Sequence of chain 1.A:
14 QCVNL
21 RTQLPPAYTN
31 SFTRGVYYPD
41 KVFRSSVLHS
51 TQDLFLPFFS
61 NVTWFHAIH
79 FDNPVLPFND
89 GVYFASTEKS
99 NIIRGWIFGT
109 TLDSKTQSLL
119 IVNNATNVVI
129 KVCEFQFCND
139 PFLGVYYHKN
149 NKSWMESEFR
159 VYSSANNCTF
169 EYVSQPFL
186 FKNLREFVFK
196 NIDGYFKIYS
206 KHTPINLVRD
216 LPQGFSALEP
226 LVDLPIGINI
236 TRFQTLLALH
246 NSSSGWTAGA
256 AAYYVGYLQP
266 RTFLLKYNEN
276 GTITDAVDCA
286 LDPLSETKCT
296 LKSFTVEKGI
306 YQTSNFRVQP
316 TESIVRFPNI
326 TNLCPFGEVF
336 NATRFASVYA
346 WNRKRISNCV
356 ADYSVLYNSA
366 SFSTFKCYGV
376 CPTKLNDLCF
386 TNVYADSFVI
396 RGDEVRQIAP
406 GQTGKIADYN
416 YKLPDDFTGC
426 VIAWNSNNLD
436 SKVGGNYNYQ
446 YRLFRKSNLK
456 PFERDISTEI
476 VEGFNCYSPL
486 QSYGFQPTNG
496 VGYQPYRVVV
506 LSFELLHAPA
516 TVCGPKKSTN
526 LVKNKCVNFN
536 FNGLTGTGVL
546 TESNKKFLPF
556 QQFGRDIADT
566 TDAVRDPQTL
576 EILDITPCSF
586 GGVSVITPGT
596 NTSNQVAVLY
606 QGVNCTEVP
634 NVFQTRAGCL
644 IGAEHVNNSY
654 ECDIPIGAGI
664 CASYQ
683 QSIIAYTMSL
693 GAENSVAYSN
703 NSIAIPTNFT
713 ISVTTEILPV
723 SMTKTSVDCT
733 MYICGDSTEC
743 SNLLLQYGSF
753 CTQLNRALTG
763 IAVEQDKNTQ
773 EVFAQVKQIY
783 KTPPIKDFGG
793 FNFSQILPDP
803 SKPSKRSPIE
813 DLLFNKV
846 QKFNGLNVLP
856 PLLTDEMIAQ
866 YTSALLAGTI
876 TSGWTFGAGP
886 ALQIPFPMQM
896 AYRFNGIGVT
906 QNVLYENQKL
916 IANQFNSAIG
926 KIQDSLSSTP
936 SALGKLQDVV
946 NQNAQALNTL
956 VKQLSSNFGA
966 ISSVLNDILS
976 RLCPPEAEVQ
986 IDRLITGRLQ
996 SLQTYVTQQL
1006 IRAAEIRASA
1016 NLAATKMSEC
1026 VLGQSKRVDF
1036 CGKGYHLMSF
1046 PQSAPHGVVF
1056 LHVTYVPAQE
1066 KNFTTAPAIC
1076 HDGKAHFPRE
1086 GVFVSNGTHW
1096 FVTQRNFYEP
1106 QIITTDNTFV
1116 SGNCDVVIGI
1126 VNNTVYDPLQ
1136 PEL

Binding-site contacts:
Ligand atom C4 contacts residue ASN1091 of chain 1.A at 4.3 Å.
Ligand atom C1 contacts residue HIS1094 of chain 1.A at 3.9 Å.
Ligand atom C1 contacts residue ASN1091 of chain 1.A at 1.5 Å.
Ligand atom C3 contacts residue ASN1091 of chain 1.A at 3.9 Å.
Ligand atom N2 contacts residue ASN1091 of chain 1.A at 2.9 Å (h-bond).
Ligand atom O6 contacts residue PHE1096 of chain 1.A at 4.5 Å.
Ligand atom C5 contacts residue ASN1091 of chain 1.A at 3.7 Å.
Ligand atom C4 contacts residue HIS1094 of chain 1.A at 4.5 Å.
Ligand atom C8 contacts residue THR1093 of chain 1.A at 4.1 Å.
Ligand atom O5 contacts residue ASN1091 of chain 1.A at 2.4 Å (h-bond).
Ligand atom O7 contacts residue ASN1091 of chain 1.A at 3.7 Å.
Ligand atom C5 contacts residue HIS1094 of chain 1.A at 3.9 Å.
Ligand atom N2 contacts residue THR1093 of chain 1.A at 3.0 Å (h-bond).
Ligand atom C1 contacts residue THR1093 of chain 1.A at 3.6 Å.
Ligand atom C1 contacts residue PHE1096 of chain 1.A at 4.4 Å (hydrophobic).
Ligand atom C6 contacts residue PHE1096 of chain 1.A at 4.0 Å (hydrophobic).
Ligand atom C3 contacts residue THR1093 of chain 1.A at 3.8 Å.
Ligand atom C7 contacts residue THR1093 of chain 1.A at 4.0 Å.
Ligand atom C3 contacts residue HIS1094 of chain 1.A at 4.1 Å.
Ligand atom O5 contacts residue PHE1096 of chain 1.A at 3.8 Å.
Ligand atom O4 contacts residue HIS1094 of chain 1.A at 4.4 Å.
Ligand atom O5 contacts residue HIS1094 of chain 1.A at 4.3 Å.
Ligand atom C5 contacts residue PHE1096 of chain 1.A at 4.2 Å (hydrophobic).
Ligand atom C8 contacts residue ASN1091 of chain 1.A at 3.5 Å.
Ligand atom C2 contacts residue ASN1091 of chain 1.A at 2.5 Å.
Ligand atom C2 contacts residue THR1093 of chain 1.A at 3.7 Å.
Ligand atom C7 contacts residue ASN1091 of chain 1.A at 3.5 Å.

A small-molecule ligand and the protein it binds are described below.
Small molecule (SMILES): CC(=O)N[C@@H]1[C@@H](O)[C@H](O)[C@@H](CO)O[C@H]1O